Binding-site contacts:
Ligand atom C21 contacts residue PHE94 of chain 1.B at 4.0 Å (hydrophobic).
Ligand atom C06 contacts residue NAD1 of chain 1.E at 3.0 Å.
Ligand atom O29 contacts residue NAD1 of chain 1.E at 2.8 Å (h-bond).
Ligand atom C39 contacts residue TYR156 of chain 1.B at 3.8 Å (hydrophobic).
Ligand atom C33 contacts residue TYR146 of chain 1.B at 3.4 Å (hydrophobic).
Ligand atom C52 contacts residue TYR156 of chain 1.B at 3.9 Å (hydrophobic).
Ligand atom O29 contacts residue TYR156 of chain 1.B at 2.8 Å (h-bond).
Ligand atom O22 contacts residue PHE94 of chain 1.B at 3.7 Å.
Ligand atom C27 contacts residue TYR156 of chain 1.B at 3.9 Å (hydrophobic).
Ligand atom C40 contacts residue TYR156 of chain 1.B at 3.7 Å (hydrophobic).
Ligand atom N28 contacts residue TYR156 of chain 1.B at 4.0 Å.
Ligand atom C43 contacts residue TYR146 of chain 1.B at 3.9 Å (hydrophobic).
Ligand atom C27 contacts residue NAD1 of chain 1.E at 3.5 Å.
Ligand atom C21 contacts residue GLY93 of chain 1.B at 3.9 Å.
Ligand atom C51 contacts residue TYR156 of chain 1.B at 4.0 Å (hydrophobic).
Ligand atom C33 contacts residue TYR156 of chain 1.B at 3.8 Å (hydrophobic).
Ligand atom C01 contacts residue NAD1 of chain 1.E at 3.8 Å.
Ligand atom C02 contacts residue NAD1 of chain 1.E at 4.1 Å.
Ligand atom C03 contacts residue NAD1 of chain 1.E at 3.3 Å.
Ligand atom N10 contacts residue NAD1 of chain 1.E at 2.5 Å (h-bond).
Ligand atom C43 contacts residue MET206 of chain 1.B at 3.6 Å (hydrophobic).
Ligand atom N16 contacts residue GLY93 of chain 1.B at 3.8 Å.
Ligand atom C13 contacts residue GLY93 of chain 1.B at 3.2 Å.
Ligand atom C23 contacts residue PHE94 of chain 1.B at 4.0 Å (hydrophobic).
Ligand atom C30 contacts residue NAD1 of chain 1.E at 3.5 Å.
Ligand atom C23 contacts residue ALA95 of chain 1.B at 3.6 Å (hydrophobic).
Ligand atom C47 contacts residue TYR156 of chain 1.B at 4.1 Å (hydrophobic).
Ligand atom O22 contacts residue GLY93 of chain 1.B at 3.3 Å (h-bond).
Ligand atom N16 contacts residue PHE94 of chain 1.B at 4.1 Å.
Ligand atom C38 contacts residue TYR156 of chain 1.B at 4.0 Å (hydrophobic).
Ligand atom C37 contacts residue TYR156 of chain 1.B at 4.1 Å (hydrophobic).
Ligand atom C33 contacts residue NAD1 of chain 1.E at 3.3 Å.
Ligand atom N28 contacts residue NAD1 of chain 1.E at 3.6 Å.
Ligand atom C05 contacts residue NAD1 of chain 1.E at 3.4 Å.
Ligand atom C04 contacts residue NAD1 of chain 1.E at 3.5 Å.
Ligand atom C52 contacts residue ASN155 of chain 1.B at 3.9 Å.
Ligand atom C48 contacts residue ASN155 of chain 1.B at 3.7 Å.
Ligand atom C48 contacts residue TYR156 of chain 1.B at 3.9 Å (hydrophobic).
Ligand atom C43 contacts residue PRO191 of chain 1.B at 4.1 Å (hydrophobic).
Ligand atom C52 contacts residue PRO154 of chain 1.B at 3.8 Å (hydrophobic).

The protein below binds the small molecule below.
Small molecule (SMILES): CC(=O)N(C)Cc1cc(C(=O)N(C)Cc2cc3ccccc3n2C)ccc1N

Sequence of chain 1.B:
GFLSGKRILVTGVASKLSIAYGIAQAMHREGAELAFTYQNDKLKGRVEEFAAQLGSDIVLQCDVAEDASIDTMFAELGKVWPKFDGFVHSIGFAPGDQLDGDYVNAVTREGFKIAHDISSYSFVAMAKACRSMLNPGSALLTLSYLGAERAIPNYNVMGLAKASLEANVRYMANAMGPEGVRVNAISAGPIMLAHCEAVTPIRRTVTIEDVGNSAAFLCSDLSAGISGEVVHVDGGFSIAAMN